Sequence of chain 1.A:
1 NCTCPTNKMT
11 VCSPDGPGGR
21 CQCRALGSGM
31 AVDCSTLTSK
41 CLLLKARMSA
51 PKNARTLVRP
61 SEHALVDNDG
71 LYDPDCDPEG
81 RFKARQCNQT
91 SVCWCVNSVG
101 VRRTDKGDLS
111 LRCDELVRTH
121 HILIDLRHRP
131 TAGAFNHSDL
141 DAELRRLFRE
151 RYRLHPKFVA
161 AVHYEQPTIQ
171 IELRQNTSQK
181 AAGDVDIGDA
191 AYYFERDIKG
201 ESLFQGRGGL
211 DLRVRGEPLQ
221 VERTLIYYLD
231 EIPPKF

The protein below binds the small molecule below.
Small molecule (SMILES): CC(=O)N[C@@H]1[C@@H](O)[C@H](O)[C@@H](CO)O[C@H]1O

Binding-site contacts:
Ligand atom C7 contacts residue MET48 of chain 1.A at 4.0 Å (hydrophobic).
Ligand atom C7 contacts residue ASP73 of chain 1.A at 3.7 Å.
Ligand atom O7 contacts residue TYR72 of chain 1.A at 3.8 Å.
Ligand atom O7 contacts residue ASP73 of chain 1.A at 2.8 Å (salt-bridge).
Ligand atom N2 contacts residue ASN88 of chain 1.A at 2.7 Å (h-bond).
Ligand atom C4 contacts residue ASN88 of chain 1.A at 4.3 Å.
Ligand atom O3 contacts residue MET48 of chain 1.A at 3.3 Å.
Ligand atom C8 contacts residue MET48 of chain 1.A at 4.4 Å (hydrophobic).
Ligand atom C3 contacts residue ASN88 of chain 1.A at 3.8 Å.
Ligand atom C2 contacts residue MET48 of chain 1.A at 4.1 Å (hydrophobic).
Ligand atom C1 contacts residue ASN88 of chain 1.A at 1.4 Å.
Ligand atom O7 contacts residue MET48 of chain 1.A at 4.0 Å.
Ligand atom C8 contacts residue ASP73 of chain 1.A at 3.6 Å.
Ligand atom C7 contacts residue ASN88 of chain 1.A at 2.9 Å.
Ligand atom O6 contacts residue GLN89 of chain 1.A at 3.8 Å.
Ligand atom C3 contacts residue MET48 of chain 1.A at 4.2 Å (hydrophobic).
Ligand atom C8 contacts residue ASN88 of chain 1.A at 4.1 Å.
Ligand atom O5 contacts residue ASN88 of chain 1.A at 2.5 Å (h-bond).
Ligand atom N2 contacts residue MET48 of chain 1.A at 4.2 Å.
Ligand atom O7 contacts residue ASN88 of chain 1.A at 2.7 Å (h-bond).
Ligand atom C5 contacts residue ASN88 of chain 1.A at 3.7 Å.
Ligand atom C2 contacts residue ASN88 of chain 1.A at 2.4 Å.